A small-molecule ligand and the protein it binds are described below.
Small molecule (SMILES): O=c1[nH]cnc2c1ncn2[C@@H]1O[C@H](COP(=O)(O)O)[C@@H](O)[C@H]1O

Sequence of chain 1.H:
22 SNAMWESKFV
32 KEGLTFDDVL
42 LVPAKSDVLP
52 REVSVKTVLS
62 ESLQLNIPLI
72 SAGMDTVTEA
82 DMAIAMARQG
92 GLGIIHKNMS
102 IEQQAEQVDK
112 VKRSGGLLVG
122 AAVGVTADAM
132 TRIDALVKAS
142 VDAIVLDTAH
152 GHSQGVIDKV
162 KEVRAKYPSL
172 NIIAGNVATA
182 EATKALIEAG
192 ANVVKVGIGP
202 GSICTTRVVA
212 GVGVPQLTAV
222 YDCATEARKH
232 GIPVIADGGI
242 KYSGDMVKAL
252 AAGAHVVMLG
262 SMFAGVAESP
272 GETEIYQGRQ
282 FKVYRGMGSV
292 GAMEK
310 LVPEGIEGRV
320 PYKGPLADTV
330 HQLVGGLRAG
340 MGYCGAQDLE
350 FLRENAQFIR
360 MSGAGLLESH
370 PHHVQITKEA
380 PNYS

Binding-site contacts:
Ligand atom O6 contacts residue GLY314 of chain 1.H at 3.5 Å.
Ligand atom O2P contacts residue SER262 of chain 1.H at 3.2 Å.
Ligand atom O4' contacts residue GLY202 of chain 1.H at 3.7 Å.
Ligand atom O3P contacts residue GLY240 of chain 1.H at 2.6 Å (h-bond).
Ligand atom P contacts residue TYR285 of chain 1.H at 3.6 Å.
Ligand atom N7 contacts residue MET288 of chain 1.H at 3.1 Å (h-bond).
Ligand atom O1P contacts residue GLY261 of chain 1.H at 3.0 Å (h-bond).
Ligand atom O3P contacts residue SER203 of chain 1.H at 3.0 Å (h-bond).
Ligand atom O1P contacts residue SER262 of chain 1.H at 3.5 Å (h-bond).
Ligand atom C8 contacts residue MET75 of chain 1.H at 3.5 Å (hydrophobic).
Ligand atom C8 contacts residue ILE204 of chain 1.H at 3.5 Å (hydrophobic).
Ligand atom O3P contacts residue GLY239 of chain 1.H at 3.4 Å.
Ligand atom O2' contacts residue ASP238 of chain 1.H at 2.4 Å (salt-bridge).
Ligand atom O3P contacts residue GLY202 of chain 1.H at 3.5 Å.
Ligand atom N3 contacts residue ZO71 of chain 1.NA at 3.5 Å.
Ligand atom C2 contacts residue GLU313 of chain 1.H at 3.5 Å.
Ligand atom C6 contacts residue GLY289 of chain 1.H at 3.4 Å.
Ligand atom O3' contacts residue MET259 of chain 1.H at 3.1 Å.
Ligand atom O3' contacts residue ALA73 of chain 1.H at 3.3 Å.
Ligand atom C2 contacts residue ZO71 of chain 1.NA at 3.3 Å.
Ligand atom N1 contacts residue ZO71 of chain 1.NA at 3.6 Å.
Ligand atom O5' contacts residue SER203 of chain 1.H at 3.6 Å.
Ligand atom C2 contacts residue CYS205 of chain 1.H at 3.3 Å (hydrophobic).
Ligand atom C4' contacts residue ASP238 of chain 1.H at 3.5 Å.
Ligand atom C5' contacts residue TYR285 of chain 1.H at 3.5 Å (hydrophobic).
Ligand atom P contacts residue SER203 of chain 1.H at 3.5 Å.
Ligand atom N7 contacts residue GLY287 of chain 1.H at 3.3 Å.
Ligand atom N3 contacts residue CYS205 of chain 1.H at 3.6 Å.
Ligand atom C2' contacts residue ASP238 of chain 1.H at 3.5 Å.
Ligand atom O6 contacts residue GLY287 of chain 1.H at 3.2 Å.
Ligand atom O5' contacts residue GLY202 of chain 1.H at 3.3 Å.
Ligand atom O6 contacts residue MET288 of chain 1.H at 3.2 Å (h-bond).
Ligand atom C3' contacts residue ASP238 of chain 1.H at 3.4 Å.
Ligand atom N7 contacts residue ILE204 of chain 1.H at 3.5 Å.
Ligand atom O3' contacts residue ASP238 of chain 1.H at 2.5 Å (salt-bridge).
Ligand atom N1 contacts residue GLU313 of chain 1.H at 2.9 Å (salt-bridge).
Ligand atom O6 contacts residue GLY289 of chain 1.H at 2.6 Å (h-bond).
Ligand atom O5' contacts residue TYR285 of chain 1.H at 3.5 Å (h-bond).
Ligand atom O2P contacts residue TYR285 of chain 1.H at 2.8 Å (h-bond).
Ligand atom O2P contacts residue SER203 of chain 1.H at 2.4 Å (h-bond).